Binding-site contacts:
Ligand atom N2 contacts residue ASN600 of chain 1.C at 2.9 Å (h-bond).
Ligand atom C7 contacts residue ASN600 of chain 1.C at 3.9 Å.
Ligand atom O5 contacts residue ASN600 of chain 1.C at 2.4 Å (h-bond).
Ligand atom C2 contacts residue ASN600 of chain 1.C at 2.5 Å.
Ligand atom C4 contacts residue ASN600 of chain 1.C at 4.2 Å.
Ligand atom C5 contacts residue ASN600 of chain 1.C at 3.7 Å.
Ligand atom C3 contacts residue ASN600 of chain 1.C at 3.8 Å.
Ligand atom C1 contacts residue ASN600 of chain 1.C at 1.4 Å.

The protein below binds the small molecule below.
Small molecule (SMILES): CC(=O)N[C@@H]1[C@@H](O)[C@H](O)[C@@H](CO)O[C@H]1O

Sequence of chain 1.C:
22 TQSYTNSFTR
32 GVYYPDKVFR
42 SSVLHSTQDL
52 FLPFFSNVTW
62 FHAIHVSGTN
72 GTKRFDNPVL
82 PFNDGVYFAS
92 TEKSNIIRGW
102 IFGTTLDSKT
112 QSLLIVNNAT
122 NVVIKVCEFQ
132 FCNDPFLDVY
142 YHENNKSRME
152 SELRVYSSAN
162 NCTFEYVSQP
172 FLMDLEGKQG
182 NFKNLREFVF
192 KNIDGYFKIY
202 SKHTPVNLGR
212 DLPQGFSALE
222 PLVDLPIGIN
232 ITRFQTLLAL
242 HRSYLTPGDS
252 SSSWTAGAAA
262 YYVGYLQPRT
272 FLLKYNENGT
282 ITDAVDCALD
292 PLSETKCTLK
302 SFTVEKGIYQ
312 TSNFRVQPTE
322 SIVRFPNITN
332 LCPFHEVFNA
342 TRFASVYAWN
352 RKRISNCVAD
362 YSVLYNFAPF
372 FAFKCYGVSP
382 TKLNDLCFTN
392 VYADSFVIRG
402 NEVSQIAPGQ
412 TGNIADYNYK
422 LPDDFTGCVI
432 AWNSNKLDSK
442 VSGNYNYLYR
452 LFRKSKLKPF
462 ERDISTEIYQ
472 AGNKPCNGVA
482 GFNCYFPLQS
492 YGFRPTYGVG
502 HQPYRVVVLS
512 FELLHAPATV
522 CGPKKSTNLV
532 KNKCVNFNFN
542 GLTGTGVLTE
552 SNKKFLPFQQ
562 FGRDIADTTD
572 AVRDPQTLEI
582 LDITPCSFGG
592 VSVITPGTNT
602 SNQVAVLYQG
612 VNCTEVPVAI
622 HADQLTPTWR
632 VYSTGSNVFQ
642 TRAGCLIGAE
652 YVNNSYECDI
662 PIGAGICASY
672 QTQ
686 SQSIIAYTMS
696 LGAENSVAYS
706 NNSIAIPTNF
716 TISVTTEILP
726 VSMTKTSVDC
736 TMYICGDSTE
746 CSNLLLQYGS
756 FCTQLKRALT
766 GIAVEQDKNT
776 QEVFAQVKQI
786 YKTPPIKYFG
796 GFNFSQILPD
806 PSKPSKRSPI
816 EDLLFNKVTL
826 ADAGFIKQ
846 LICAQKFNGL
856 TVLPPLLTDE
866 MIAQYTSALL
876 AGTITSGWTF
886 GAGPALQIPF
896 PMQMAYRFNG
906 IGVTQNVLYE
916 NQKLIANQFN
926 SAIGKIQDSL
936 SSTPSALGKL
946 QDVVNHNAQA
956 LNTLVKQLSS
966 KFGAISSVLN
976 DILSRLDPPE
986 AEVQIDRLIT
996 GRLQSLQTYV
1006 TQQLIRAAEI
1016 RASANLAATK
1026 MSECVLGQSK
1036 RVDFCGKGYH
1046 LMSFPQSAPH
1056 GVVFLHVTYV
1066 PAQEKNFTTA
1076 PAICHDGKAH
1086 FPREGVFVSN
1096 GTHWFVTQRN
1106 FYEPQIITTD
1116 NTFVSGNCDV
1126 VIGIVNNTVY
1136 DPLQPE